The small molecule below binds the protein below.
Small molecule (SMILES): Oc1c(Br)cc(Br)cc1Br

Binding-site contacts:
Ligand atom C2 contacts residue PHE60 of chain 1.A at 3.8 Å (hydrophobic).
Ligand atom C3 contacts residue MET63 of chain 1.A at 3.5 Å (hydrophobic).
Ligand atom C1 contacts residue VAL59 of chain 1.A at 3.4 Å (hydrophobic).
Ligand atom O1 contacts residue VAL59 of chain 1.A at 3.0 Å.
Ligand atom C2 contacts residue VAL59 of chain 1.A at 3.3 Å (hydrophobic).
Ligand atom O1 contacts residue LEU100 of chain 1.A at 3.4 Å.
Ligand atom C3 contacts residue PHE60 of chain 1.A at 3.0 Å (hydrophobic).
Ligand atom C2 contacts residue MET63 of chain 1.A at 3.5 Å (hydrophobic).
Ligand atom C2 contacts residue LEU100 of chain 1.A at 2.4 Å (hydrophobic).
Ligand atom BR2 contacts residue PHE60 of chain 1.A at 4.2 Å.
Ligand atom C1 contacts residue HEM1 of chain 1.C at 3.7 Å.
Ligand atom C5 contacts residue PHE24 of chain 1.A at 3.3 Å (hydrophobic).
Ligand atom C1 contacts residue LEU100 of chain 1.A at 2.5 Å (hydrophobic).
Ligand atom C3 contacts residue LEU100 of chain 1.A at 2.4 Å (hydrophobic).
Ligand atom BR2 contacts residue LEU100 of chain 1.A at 3.5 Å.
Ligand atom C6 contacts residue OXY1 of chain 1.N at 3.3 Å.
Ligand atom C1 contacts residue OXY1 of chain 1.N at 3.1 Å.
Ligand atom C6 contacts residue LEU100 of chain 1.A at 2.8 Å (hydrophobic).
Ligand atom C6 contacts residue PHE24 of chain 1.A at 4.0 Å (hydrophobic).
Ligand atom BR4 contacts residue LEU100 of chain 1.A at 2.0 Å.
Ligand atom C5 contacts residue PHE21 of chain 1.A at 3.7 Å (hydrophobic).
Ligand atom BR6 contacts residue HEM1 of chain 1.C at 3.3 Å.
Ligand atom BR6 contacts residue PHE21 of chain 1.A at 3.6 Å.
Ligand atom BR2 contacts residue VAL59 of chain 1.A at 2.8 Å.
Ligand atom BR4 contacts residue PHE24 of chain 1.A at 3.5 Å.
Ligand atom BR6 contacts residue LEU100 of chain 1.A at 4.2 Å.
Ligand atom BR4 contacts residue PHE21 of chain 1.A at 3.9 Å.
Ligand atom C6 contacts residue PHE21 of chain 1.A at 3.9 Å (hydrophobic).
Ligand atom C4 contacts residue LEU100 of chain 1.A at 1.6 Å (hydrophobic).
Ligand atom BR2 contacts residue HEM1 of chain 1.C at 3.5 Å.
Ligand atom BR6 contacts residue OXY1 of chain 1.N at 2.8 Å.
Ligand atom BR2 contacts residue MET63 of chain 1.A at 2.7 Å.
Ligand atom O1 contacts residue OXY1 of chain 1.N at 2.3 Å (h-bond).
Ligand atom BR4 contacts residue PHE60 of chain 1.A at 3.6 Å.
Ligand atom BR6 contacts residue PHE35 of chain 1.A at 3.5 Å.
Ligand atom BR6 contacts residue PHE24 of chain 1.A at 3.4 Å.
Ligand atom C5 contacts residue LEU100 of chain 1.A at 2.1 Å (hydrophobic).
Ligand atom BR4 contacts residue ILE20 of chain 1.A at 3.3 Å.
Ligand atom O1 contacts residue HEM1 of chain 1.C at 2.7 Å.
Ligand atom C4 contacts residue PHE60 of chain 1.A at 3.6 Å (hydrophobic).

Sequence of chain 1.A:
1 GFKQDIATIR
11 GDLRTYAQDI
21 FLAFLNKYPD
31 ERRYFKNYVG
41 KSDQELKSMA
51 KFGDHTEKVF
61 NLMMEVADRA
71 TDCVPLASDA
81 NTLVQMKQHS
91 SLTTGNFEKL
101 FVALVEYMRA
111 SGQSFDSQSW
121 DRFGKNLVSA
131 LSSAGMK